Sequence of chain 17.A:
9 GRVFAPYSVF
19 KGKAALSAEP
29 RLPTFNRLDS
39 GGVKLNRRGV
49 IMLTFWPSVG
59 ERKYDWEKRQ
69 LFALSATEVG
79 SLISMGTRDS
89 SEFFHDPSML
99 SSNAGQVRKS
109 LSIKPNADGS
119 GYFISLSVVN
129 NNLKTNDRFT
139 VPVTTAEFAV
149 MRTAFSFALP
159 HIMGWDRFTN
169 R

Sequence of chain 8.A:
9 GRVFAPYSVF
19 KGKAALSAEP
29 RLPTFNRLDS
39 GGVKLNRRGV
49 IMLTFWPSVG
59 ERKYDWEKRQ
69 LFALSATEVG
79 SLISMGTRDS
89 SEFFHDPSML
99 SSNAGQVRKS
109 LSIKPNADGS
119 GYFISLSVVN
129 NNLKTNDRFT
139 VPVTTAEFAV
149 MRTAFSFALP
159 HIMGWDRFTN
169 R

Binding-site contacts:
Ligand atom C4 contacts residue PHE92 of chain 8.A at 3.3 Å (hydrophobic).
Ligand atom C7 contacts residue HIS93 of chain 8.A at 3.5 Å.
Ligand atom N1 contacts residue PHE12 of chain 17.A at 3.3 Å.
Ligand atom O4 contacts residue PRO14 of chain 17.A at 3.5 Å.
Ligand atom O4 contacts residue PHE12 of chain 17.A at 3.2 Å.
Ligand atom OP1 contacts residue ALA71 of chain 8.A at 2.9 Å (h-bond).
Ligand atom C7 contacts residue TRP64 of chain 17.A at 3.5 Å (hydrophobic).
Ligand atom O4' contacts residue HIS93 of chain 8.A at 3.4 Å.
Ligand atom OP2 contacts residue LYS107 of chain 8.A at 2.6 Å (salt-bridge).
Ligand atom C4 contacts residue PHE18 of chain 17.A at 3.3 Å (hydrophobic).
Ligand atom O2 contacts residue MET97 of chain 8.A at 3.4 Å.
Ligand atom C1' contacts residue LEU98 of chain 8.A at 3.5 Å (hydrophobic).
Ligand atom O4' contacts residue TRP64 of chain 17.A at 2.9 Å (h-bond).
Ligand atom OP1 contacts residue LYS107 of chain 8.A at 2.8 Å (salt-bridge).
Ligand atom C5' contacts residue TYR62 of chain 17.A at 3.2 Å (hydrophobic).
Ligand atom C5 contacts residue PHE18 of chain 17.A at 3.4 Å (hydrophobic).
Ligand atom O4 contacts residue LYS21 of chain 12.A at 2.9 Å (salt-bridge).
Ligand atom O4 contacts residue PHE92 of chain 8.A at 3.5 Å (h-bond).
Ligand atom C4 contacts residue LYS21 of chain 12.A at 3.4 Å.
Ligand atom OP1 contacts residue TYR62 of chain 17.A at 2.8 Å (h-bond).
Ligand atom O4 contacts residue SER16 of chain 17.A at 3.0 Å (h-bond).
Ligand atom C5 contacts residue HIS93 of chain 8.A at 3.5 Å.
Ligand atom O2 contacts residue TRP64 of chain 17.A at 3.1 Å.
Ligand atom C2 contacts residue TRP64 of chain 17.A at 3.5 Å (hydrophobic).
Ligand atom O2 contacts residue PHE12 of chain 17.A at 3.2 Å.
Ligand atom N3 contacts residue LYS21 of chain 12.A at 2.8 Å.
Ligand atom OP1 contacts residue LYS61 of chain 17.A at 3.0 Å.
Ligand atom O2 contacts residue LEU98 of chain 8.A at 3.4 Å.
Ligand atom N3 contacts residue PHE92 of chain 8.A at 3.0 Å (h-bond).
Ligand atom C2 contacts residue PHE12 of chain 17.A at 2.9 Å (hydrophobic).
Ligand atom C1' contacts residue ASP94 of chain 8.A at 3.5 Å.
Ligand atom O3' contacts residue ALA71 of chain 8.A at 3.4 Å.
Ligand atom N3 contacts residue PHE18 of chain 17.A at 3.4 Å.
Ligand atom N3 contacts residue PHE12 of chain 17.A at 2.9 Å.
Ligand atom C6 contacts residue TRP64 of chain 17.A at 3.2 Å (hydrophobic).
Ligand atom O4' contacts residue MET50 of chain 8.A at 3.4 Å.
Ligand atom OP1 contacts residue HIS93 of chain 8.A at 2.7 Å (h-bond).
Ligand atom O2 contacts residue ARG60 of chain 17.A at 3.0 Å.
Ligand atom C4 contacts residue PHE12 of chain 17.A at 3.2 Å (hydrophobic).
Ligand atom O2 contacts residue ASP94 of chain 8.A at 3.0 Å (salt-bridge).

The small molecule below binds the protein below.
Small molecule (SMILES): Cc1cn([C@H]2C[C@H](O[P](=O)(O)OC[C@H]3O[C@@H](n4cc(C)c(=O)[nH]c4=O)C[C@@H]3O[P](=O)(O)OC[C@H]3O[C@@H](n4cc(C)c(=O)[nH]c4=O)C[C@@H]3O[P](=O)(O)OC[C@H]3O[C@@H](n4cc(C)c(=O)[nH]c4=O)C[C@@H]3O[P](=O)(O)OC[C@H]3O[C@@H](n4cc(C)c(=O)[nH]c4=O)C[C@@H]3O[P](=O)(O)OC[C@H]3O[C@@H](n4cc(C)c(=O)[nH]c4=O)C[C@@H]3O[P](=O)(O)OC[C@H]3O[C@@H](n4cc(C)c(=O)[nH]c4=O)C[C@@H]3O[P](=O)(O)OC[C@H]3O[C@@H](n4cc(C)c(=O)[nH]c4=O)C[C@@H]3O[P](=O)(O)OC[C@H]3O[C@@H](n4cc(C)c(=O)[nH]c4=O)C[C@@H]3O)[C@@H](COP(=O)=O)O2)c(=O)[nH]c1=O

Sequence of chain 12.A:
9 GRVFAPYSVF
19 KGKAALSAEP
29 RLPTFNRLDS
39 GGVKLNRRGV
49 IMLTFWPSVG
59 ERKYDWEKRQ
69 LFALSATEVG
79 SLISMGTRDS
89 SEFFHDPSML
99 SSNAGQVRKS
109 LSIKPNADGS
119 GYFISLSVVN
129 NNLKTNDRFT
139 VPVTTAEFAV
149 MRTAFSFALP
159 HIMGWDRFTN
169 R